A small-molecule ligand and the protein it binds are described below.
Small molecule (SMILES): NCC(=O)O

Binding-site contacts:
Ligand atom C contacts residue PHE221 of chain 1.A at 3.7 Å (hydrophobic).
Ligand atom O contacts residue ASP223 of chain 1.A at 4.2 Å.
Ligand atom N contacts residue PRO224 of chain 1.A at 4.3 Å.
Ligand atom C contacts residue GLY228 of chain 1.A at 3.7 Å.
Ligand atom O contacts residue PHE221 of chain 1.A at 4.3 Å.
Ligand atom C contacts residue THR226 of chain 1.A at 3.1 Å.
Ligand atom CA contacts residue GLY228 of chain 1.A at 3.1 Å.
Ligand atom N contacts residue MSE227 of chain 1.A at 4.3 Å.
Ligand atom O contacts residue THR226 of chain 1.A at 3.6 Å.
Ligand atom N contacts residue ILE220 of chain 1.A at 4.2 Å.
Ligand atom CA contacts residue THR226 of chain 1.A at 2.7 Å.
Ligand atom CA contacts residue ASP223 of chain 1.A at 3.7 Å.
Ligand atom C contacts residue ASP223 of chain 1.A at 4.5 Å.
Ligand atom N contacts residue PHE221 of chain 1.A at 3.0 Å (h-bond).
Ligand atom N contacts residue THR222 of chain 1.A at 3.2 Å (h-bond).
Ligand atom CA contacts residue THR222 of chain 1.A at 4.1 Å.
Ligand atom C contacts residue THR222 of chain 1.A at 4.4 Å.
Ligand atom CA contacts residue PHE221 of chain 1.A at 2.7 Å (hydrophobic).
Ligand atom N contacts residue THR226 of chain 1.A at 2.6 Å (h-bond).
Ligand atom N contacts residue GLY228 of chain 1.A at 4.2 Å.
Ligand atom CA contacts residue MSE227 of chain 1.A at 4.0 Å.
Ligand atom C contacts residue MSE227 of chain 1.A at 4.3 Å.
Ligand atom O contacts residue THR222 of chain 1.A at 3.8 Å.
Ligand atom N contacts residue ASP223 of chain 1.A at 2.3 Å (salt-bridge).

Sequence of chain 1.A:
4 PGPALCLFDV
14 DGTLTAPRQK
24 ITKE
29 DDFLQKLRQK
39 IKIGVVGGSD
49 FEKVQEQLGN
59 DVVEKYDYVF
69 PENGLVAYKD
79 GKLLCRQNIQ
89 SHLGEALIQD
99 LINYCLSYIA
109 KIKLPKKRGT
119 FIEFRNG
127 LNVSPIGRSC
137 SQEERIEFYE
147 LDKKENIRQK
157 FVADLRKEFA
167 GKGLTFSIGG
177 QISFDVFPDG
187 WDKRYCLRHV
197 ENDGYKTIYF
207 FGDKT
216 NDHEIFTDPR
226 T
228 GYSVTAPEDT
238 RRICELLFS